Binding-site contacts:
Ligand atom C7 contacts residue SER310 of chain 3.B at 4.2 Å.
Ligand atom N2 contacts residue ASN282 of chain 3.B at 2.8 Å (h-bond).
Ligand atom C2 contacts residue ASN282 of chain 3.B at 2.4 Å.
Ligand atom O7 contacts residue ASN282 of chain 3.B at 2.6 Å (h-bond).
Ligand atom C4 contacts residue ASN282 of chain 3.B at 4.2 Å.
Ligand atom O6 contacts residue ASP642 of chain 3.B at 4.2 Å.
Ligand atom O6 contacts residue ILE280 of chain 3.B at 3.9 Å.
Ligand atom C8 contacts residue THR309 of chain 3.B at 3.9 Å.
Ligand atom C8 contacts residue ASN282 of chain 3.B at 3.9 Å.
Ligand atom C3 contacts residue ASN282 of chain 3.B at 3.7 Å.
Ligand atom C7 contacts residue ASN282 of chain 3.B at 2.9 Å.
Ligand atom C5 contacts residue ILE280 of chain 3.B at 4.4 Å (hydrophobic).
Ligand atom C6 contacts residue LYS560 of chain 3.B at 3.8 Å.
Ligand atom C8 contacts residue SER310 of chain 3.B at 4.0 Å.
Ligand atom N2 contacts residue SER310 of chain 3.B at 4.2 Å.
Ligand atom C5 contacts residue ASN282 of chain 3.B at 3.7 Å.
Ligand atom C1 contacts residue ILE280 of chain 3.B at 4.1 Å (hydrophobic).
Ligand atom O6 contacts residue LYS560 of chain 3.B at 2.9 Å (salt-bridge).
Ligand atom C1 contacts residue ASN282 of chain 3.B at 1.4 Å.
Ligand atom O5 contacts residue ASN282 of chain 3.B at 2.4 Å (h-bond).
Ligand atom O5 contacts residue ILE280 of chain 3.B at 3.7 Å.

Sequence of chain 3.B:
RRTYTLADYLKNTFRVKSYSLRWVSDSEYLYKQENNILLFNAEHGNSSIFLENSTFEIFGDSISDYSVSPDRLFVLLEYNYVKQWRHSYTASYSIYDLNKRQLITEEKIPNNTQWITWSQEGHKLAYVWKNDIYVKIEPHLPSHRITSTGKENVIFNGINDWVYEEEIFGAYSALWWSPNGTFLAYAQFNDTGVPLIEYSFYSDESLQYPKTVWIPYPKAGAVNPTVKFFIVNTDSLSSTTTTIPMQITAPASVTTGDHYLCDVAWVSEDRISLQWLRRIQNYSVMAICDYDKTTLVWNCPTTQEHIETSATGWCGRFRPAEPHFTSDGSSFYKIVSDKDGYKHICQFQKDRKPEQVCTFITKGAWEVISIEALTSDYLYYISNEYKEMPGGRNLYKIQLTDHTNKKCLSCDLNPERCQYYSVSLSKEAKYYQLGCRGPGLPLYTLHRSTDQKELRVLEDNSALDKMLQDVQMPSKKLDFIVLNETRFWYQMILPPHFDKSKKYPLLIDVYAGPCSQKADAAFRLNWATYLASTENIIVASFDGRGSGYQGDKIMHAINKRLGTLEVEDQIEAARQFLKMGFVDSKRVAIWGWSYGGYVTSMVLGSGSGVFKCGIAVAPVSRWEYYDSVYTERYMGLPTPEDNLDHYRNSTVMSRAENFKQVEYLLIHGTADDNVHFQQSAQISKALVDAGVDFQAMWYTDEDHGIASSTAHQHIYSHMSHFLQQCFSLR

The protein below binds the small molecule below.
Small molecule (SMILES): CC(=O)N[C@@H]1[C@@H](O)[C@H](O)[C@@H](CO)O[C@H]1O